Sequence of chain 1.B:
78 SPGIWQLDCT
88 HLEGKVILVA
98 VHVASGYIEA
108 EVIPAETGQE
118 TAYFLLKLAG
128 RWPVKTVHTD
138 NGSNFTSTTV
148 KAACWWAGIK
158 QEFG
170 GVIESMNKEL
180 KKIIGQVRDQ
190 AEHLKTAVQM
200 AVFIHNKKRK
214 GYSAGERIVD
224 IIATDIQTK

Binding-site contacts:
Ligand atom C24 contacts residue THR195 of chain 1.B at 3.3 Å.
Ligand atom O20 contacts residue HIS192 of chain 1.B at 3.0 Å (h-bond).
Ligand atom O21 contacts residue GLU191 of chain 1.B at 2.8 Å (salt-bridge).
Ligand atom C6 contacts residue THR146 of chain 1.D at 3.7 Å.
Ligand atom C5 contacts residue LYS48 of chain 1.C at 3.7 Å.
Ligand atom O21 contacts residue ALA190 of chain 1.B at 3.6 Å.
Ligand atom C9 contacts residue ALA149 of chain 1.D at 3.9 Å (hydrophobic).
Ligand atom C8 contacts residue THR146 of chain 1.D at 3.8 Å.
Ligand atom C15 contacts residue TRP17 of chain 1.C at 3.5 Å (hydrophobic).
Ligand atom O20 contacts residue GLU191 of chain 1.B at 3.3 Å (salt-bridge).
Ligand atom C19 contacts residue GLU191 of chain 1.B at 3.5 Å.
Ligand atom C14 contacts residue LYS48 of chain 1.C at 3.9 Å.
Ligand atom C26 contacts residue GLN116 of chain 1.D at 3.9 Å.
Ligand atom O22 contacts residue HIS192 of chain 1.B at 3.6 Å (h-bond).
Ligand atom C16 contacts residue TRP17 of chain 1.C at 3.6 Å (hydrophobic).
Ligand atom C19 contacts residue THR195 of chain 1.B at 3.5 Å.
Ligand atom C13 contacts residue ALA149 of chain 1.D at 3.6 Å (hydrophobic).
Ligand atom O20 contacts residue THR195 of chain 1.B at 2.7 Å (h-bond).
Ligand atom C20 contacts residue MET199 of chain 1.B at 3.6 Å (hydrophobic).
Ligand atom O27 contacts residue TRP153 of chain 1.D at 3.9 Å.
Ligand atom C5 contacts residue THR146 of chain 1.D at 3.5 Å.
Ligand atom C9 contacts residue THR146 of chain 1.D at 3.9 Å.
Ligand atom C20 contacts residue TRP153 of chain 1.D at 3.7 Å (hydrophobic).
Ligand atom C14 contacts residue TYR8 of chain 1.C at 3.9 Å (hydrophobic).
Ligand atom O27 contacts residue ALA150 of chain 1.D at 3.6 Å.
Ligand atom N1 contacts residue THR146 of chain 1.D at 3.9 Å.
Ligand atom C23 contacts residue THR195 of chain 1.B at 3.6 Å.
Ligand atom O22 contacts residue THR195 of chain 1.B at 3.2 Å (h-bond).
Ligand atom C16 contacts residue LYS48 of chain 1.C at 3.7 Å.
Ligand atom C18 contacts residue THR195 of chain 1.B at 3.7 Å.
Ligand atom C8 contacts residue ALA149 of chain 1.D at 3.9 Å (hydrophobic).
Ligand atom C17 contacts residue HIS192 of chain 1.B at 3.5 Å.
Ligand atom C21 contacts residue GLN189 of chain 1.B at 3.8 Å.
Ligand atom C4 contacts residue TRP153 of chain 1.D at 3.5 Å (hydrophobic).
Ligand atom C15 contacts residue LYS48 of chain 1.C at 3.8 Å.
Ligand atom C16 contacts residue THR146 of chain 1.D at 3.7 Å.
Ligand atom C25 contacts residue THR195 of chain 1.B at 3.7 Å.
Ligand atom C9 contacts residue ALA150 of chain 1.D at 3.5 Å (hydrophobic).
Ligand atom O27 contacts residue LEU123 of chain 1.D at 3.8 Å.
Ligand atom C25 contacts residue GLN116 of chain 1.D at 3.8 Å.

Sequence of chain 1.C:
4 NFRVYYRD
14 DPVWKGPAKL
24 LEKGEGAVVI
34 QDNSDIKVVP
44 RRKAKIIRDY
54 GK

Sequence of chain 1.D:
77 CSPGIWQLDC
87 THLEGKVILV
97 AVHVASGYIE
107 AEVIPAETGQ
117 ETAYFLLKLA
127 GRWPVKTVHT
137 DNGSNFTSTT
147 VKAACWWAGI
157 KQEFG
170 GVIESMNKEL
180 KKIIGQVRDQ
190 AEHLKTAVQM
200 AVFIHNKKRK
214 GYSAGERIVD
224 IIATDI

This protein binds this small molecule.
Small molecule (SMILES): Cc1nc2ccccc2c(-c2ccc3c(c2)CCCO3)c1[C@H](OC(C)(C)C)C(=O)O